This protein binds this small molecule.
Small molecule (SMILES): OC[C@H]1O[C@H](O[C@H]2[C@H](O)[C@@H](O)[C@@H](O)O[C@@H]2CO)[C@H](O)[C@@H](O)[C@@H]1O

Binding-site contacts:
Ligand atom C2 contacts residue GLU47 of chain 1.B at 3.5 Å.
Ligand atom C1 contacts residue ASN43 of chain 1.B at 4.1 Å.
Ligand atom O4 contacts residue TYR196 of chain 1.B at 4.2 Å.
Ligand atom O2 contacts residue GLU47 of chain 1.B at 3.0 Å (salt-bridge).
Ligand atom C5 contacts residue PHE74 of chain 1.B at 3.7 Å (hydrophobic).
Ligand atom C3 contacts residue GLU97 of chain 1.B at 3.6 Å.
Ligand atom O3 contacts residue GLY305 of chain 1.B at 3.8 Å.
Ligand atom C1 contacts residue TRP270 of chain 1.B at 3.4 Å (hydrophobic).
Ligand atom O3 contacts residue TYR196 of chain 1.B at 3.7 Å.
Ligand atom O2 contacts residue ASN43 of chain 1.B at 4.0 Å.
Ligand atom O5 contacts residue TRP270 of chain 1.B at 3.9 Å.
Ligand atom C6 contacts residue PHE74 of chain 1.B at 4.1 Å (hydrophobic).
Ligand atom O1 contacts residue SER42 of chain 1.B at 3.3 Å.
Ligand atom O3 contacts residue ARG376 of chain 1.B at 3.7 Å.
Ligand atom O2 contacts residue THR41 of chain 1.B at 3.9 Å.
Ligand atom O1 contacts residue ASN43 of chain 1.B at 2.8 Å (h-bond).
Ligand atom C1 contacts residue GLU47 of chain 1.B at 3.8 Å.
Ligand atom C3 contacts residue HIS307 of chain 1.B at 3.5 Å.
Ligand atom O3 contacts residue GLY306 of chain 1.B at 3.8 Å.
Ligand atom O3 contacts residue HIS307 of chain 1.B at 2.8 Å (h-bond).
Ligand atom O2 contacts residue TRP270 of chain 1.B at 3.2 Å.
Ligand atom C6 contacts residue TYR250 of chain 1.B at 3.6 Å (hydrophobic).
Ligand atom C4 contacts residue TYR196 of chain 1.B at 3.9 Å (hydrophobic).
Ligand atom O1 contacts residue THR41 of chain 1.B at 4.0 Å.
Ligand atom C4 contacts residue TRP270 of chain 1.B at 3.9 Å (hydrophobic).
Ligand atom O6 contacts residue GLN194 of chain 1.B at 3.8 Å.
Ligand atom O4 contacts residue GLU97 of chain 1.B at 3.6 Å.
Ligand atom O4 contacts residue PHE74 of chain 1.B at 3.8 Å.
Ligand atom O6 contacts residue TYR250 of chain 1.B at 3.7 Å.
Ligand atom O2 contacts residue SER42 of chain 1.B at 3.6 Å.
Ligand atom O3 contacts residue GLU97 of chain 1.B at 2.7 Å (salt-bridge).
Ligand atom O2 contacts residue ARG95 of chain 1.B at 3.4 Å (salt-bridge).
Ligand atom O2 contacts residue ASP147 of chain 1.B at 3.4 Å (salt-bridge).
Ligand atom C6 contacts residue TRP270 of chain 1.B at 3.5 Å (hydrophobic).
Ligand atom O6 contacts residue PHE74 of chain 1.B at 4.0 Å.
Ligand atom O2 contacts residue HIS307 of chain 1.B at 3.7 Å.
Ligand atom C6 contacts residue TYR196 of chain 1.B at 3.9 Å (hydrophobic).
Ligand atom O1 contacts residue GLU47 of chain 1.B at 3.2 Å (salt-bridge).
Ligand atom C2 contacts residue TRP270 of chain 1.B at 3.4 Å (hydrophobic).
Ligand atom O6 contacts residue TRP270 of chain 1.B at 3.7 Å.

Sequence of chain 1.B:
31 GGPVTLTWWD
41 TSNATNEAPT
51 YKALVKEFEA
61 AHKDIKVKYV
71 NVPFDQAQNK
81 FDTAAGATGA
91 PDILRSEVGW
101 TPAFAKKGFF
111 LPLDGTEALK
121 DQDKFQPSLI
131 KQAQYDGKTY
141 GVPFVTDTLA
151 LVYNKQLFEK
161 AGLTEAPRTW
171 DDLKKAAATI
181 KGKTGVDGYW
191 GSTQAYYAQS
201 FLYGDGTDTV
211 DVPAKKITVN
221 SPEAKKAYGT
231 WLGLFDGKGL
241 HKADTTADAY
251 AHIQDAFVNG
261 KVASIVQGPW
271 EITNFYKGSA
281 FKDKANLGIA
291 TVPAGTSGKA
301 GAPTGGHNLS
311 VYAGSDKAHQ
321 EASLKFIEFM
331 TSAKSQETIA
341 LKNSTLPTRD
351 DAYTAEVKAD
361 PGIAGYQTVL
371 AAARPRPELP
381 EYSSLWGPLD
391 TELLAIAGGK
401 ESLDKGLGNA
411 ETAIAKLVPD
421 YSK